Sequence of chain 3.A:
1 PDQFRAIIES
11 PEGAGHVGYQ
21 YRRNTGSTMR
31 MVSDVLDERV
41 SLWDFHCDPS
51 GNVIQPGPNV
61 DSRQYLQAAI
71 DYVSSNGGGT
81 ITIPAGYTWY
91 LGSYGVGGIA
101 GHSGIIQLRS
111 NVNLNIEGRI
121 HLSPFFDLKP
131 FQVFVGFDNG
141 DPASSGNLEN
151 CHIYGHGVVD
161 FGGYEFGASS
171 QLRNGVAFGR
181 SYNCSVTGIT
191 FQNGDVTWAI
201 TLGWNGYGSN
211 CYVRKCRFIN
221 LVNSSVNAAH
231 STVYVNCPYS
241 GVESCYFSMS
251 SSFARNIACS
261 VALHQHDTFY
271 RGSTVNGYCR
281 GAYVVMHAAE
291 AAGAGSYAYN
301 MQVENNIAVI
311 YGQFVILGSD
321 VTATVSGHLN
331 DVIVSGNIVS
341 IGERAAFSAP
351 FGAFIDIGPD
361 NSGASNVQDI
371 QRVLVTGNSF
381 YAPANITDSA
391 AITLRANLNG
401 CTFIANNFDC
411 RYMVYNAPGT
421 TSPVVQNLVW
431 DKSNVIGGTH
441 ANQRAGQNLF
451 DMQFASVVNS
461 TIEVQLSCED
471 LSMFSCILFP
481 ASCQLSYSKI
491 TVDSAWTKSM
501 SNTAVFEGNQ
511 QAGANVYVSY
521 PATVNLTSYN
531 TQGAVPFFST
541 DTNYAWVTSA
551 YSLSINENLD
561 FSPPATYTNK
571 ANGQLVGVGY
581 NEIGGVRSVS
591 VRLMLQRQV

This protein binds this small molecule.
Small molecule (SMILES): CC(=O)N[C@@H]1[C@@H](O[C@H]2O[C@H](CO)[C@H](O[C@H]3O[C@H](CO[C@@H]4O[C@@H](C)[C@H](O)[C@@H](O)[C@H]4O)[C@@H](O)[C@H](O)[C@H]3O)[C@H](O[C@@H]3O[C@H](CO)[C@@H](O)[C@H](O)[C@H]3NC(C)=O)[C@H]2O)[C@H](O)[C@@H](CO)O[C@H]1O

Binding-site contacts:
Ligand atom O4 contacts residue ASN236 of chain 3.A at 2.9 Å (h-bond).
Ligand atom O4 contacts residue HIS287 of chain 3.A at 2.5 Å (h-bond).
Ligand atom O2 contacts residue NA1 of chain 3.I at 2.4 Å (h-bond).
Ligand atom O4 contacts residue GLN132 of chain 3.A at 3.0 Å (h-bond).
Ligand atom C6 contacts residue ASN361 of chain 3.A at 3.5 Å.
Ligand atom O7 contacts residue TRP198 of chain 3.A at 3.1 Å (h-bond).
Ligand atom O3 contacts residue GLY101 of chain 3.A at 3.4 Å (h-bond).
Ligand atom O7 contacts residue TYR234 of chain 3.A at 3.1 Å.
Ligand atom O1 contacts residue FMT1 of chain 3.G at 2.6 Å (h-bond).
Ligand atom C3 contacts residue ASN205 of chain 3.A at 3.4 Å.
Ligand atom C2 contacts residue GLU290 of chain 3.A at 3.5 Å.
Ligand atom O3 contacts residue ASN205 of chain 3.A at 2.6 Å (h-bond).
Ligand atom O1 contacts residue TYR283 of chain 3.A at 3.1 Å.
Ligand atom C4 contacts residue HIS102 of chain 3.A at 3.3 Å.
Ligand atom O6 contacts residue LEU172 of chain 3.A at 3.5 Å.
Ligand atom O7 contacts residue SER231 of chain 3.A at 3.6 Å (h-bond).
Ligand atom C4 contacts residue HIS287 of chain 3.A at 3.4 Å.
Ligand atom C5 contacts residue TYR234 of chain 3.A at 3.6 Å (hydrophobic).
Ligand atom O6 contacts residue TRP198 of chain 3.A at 3.3 Å.
Ligand atom C8 contacts residue THR197 of chain 3.A at 3.6 Å.
Ligand atom O2 contacts residue GLU290 of chain 3.A at 3.5 Å (salt-bridge).
Ligand atom C3 contacts residue ASN236 of chain 3.A at 3.4 Å.
Ligand atom O4 contacts residue HIS102 of chain 3.A at 2.7 Å (h-bond).
Ligand atom O6 contacts residue HIS287 of chain 3.A at 3.3 Å (h-bond).
Ligand atom O4 contacts residue ASN361 of chain 3.A at 3.0 Å (h-bond).
Ligand atom O5 contacts residue LEU172 of chain 3.A at 3.6 Å.
Ligand atom C3 contacts residue NA1 of chain 3.I at 3.2 Å.
Ligand atom O1 contacts residue SER231 of chain 3.A at 3.5 Å (h-bond).
Ligand atom O5 contacts residue TRP198 of chain 3.A at 3.5 Å.
Ligand atom O3 contacts residue TRP204 of chain 3.A at 3.5 Å (h-bond).
Ligand atom O6 contacts residue LEU172 of chain 3.A at 3.6 Å.
Ligand atom C3 contacts residue GLU290 of chain 3.A at 3.5 Å.
Ligand atom O5 contacts residue TYR283 of chain 3.A at 3.5 Å.
Ligand atom O6 contacts residue THR197 of chain 3.A at 3.5 Å.
Ligand atom C1 contacts residue FMT1 of chain 3.G at 3.6 Å.
Ligand atom O2 contacts residue TYR234 of chain 3.A at 2.9 Å (h-bond).
Ligand atom C2 contacts residue NA1 of chain 3.I at 3.2 Å.
Ligand atom O3 contacts residue NA1 of chain 3.I at 2.3 Å (h-bond).
Ligand atom N2 contacts residue GLU290 of chain 3.A at 2.9 Å (salt-bridge).
Ligand atom C1 contacts residue GLU290 of chain 3.A at 3.6 Å.